Binding-site contacts:
Ligand atom CD1 contacts residue LEU242 of chain 1.B at 3.8 Å (hydrophobic).
Ligand atom C contacts residue GLU245 of chain 1.B at 3.8 Å.
Ligand atom CG contacts residue ILE61 of chain 1.B at 4.0 Å (hydrophobic).
Ligand atom CG1 contacts residue GLU245 of chain 1.B at 3.4 Å.
Ligand atom CD2 contacts residue GLU83 of chain 1.B at 3.6 Å.
Ligand atom C contacts residue LYS65 of chain 1.B at 3.9 Å.
Ligand atom CA contacts residue LYS65 of chain 1.B at 3.9 Å.
Ligand atom CG2 contacts residue LEU242 of chain 1.B at 3.8 Å (hydrophobic).
Ligand atom CD1 contacts residue GLU245 of chain 1.B at 3.7 Å.
Ligand atom CD1 contacts residue GLN78 of chain 1.B at 3.8 Å.
Ligand atom CD1 contacts residue ILE61 of chain 1.B at 3.6 Å (hydrophobic).
Ligand atom CB contacts residue GLU245 of chain 1.B at 3.5 Å.
Ligand atom CB contacts residue LEU242 of chain 1.B at 4.0 Å (hydrophobic).
Ligand atom NE2 contacts residue LEU75 of chain 1.B at 3.7 Å.
Ligand atom CA contacts residue GLU245 of chain 1.B at 3.9 Å.
Ligand atom CD contacts residue LEU75 of chain 1.B at 3.9 Å (hydrophobic).
Ligand atom NZ contacts residue GLU83 of chain 1.B at 2.9 Å (salt-bridge).
Ligand atom CD2 contacts residue ILE61 of chain 1.B at 3.7 Å (hydrophobic).
Ligand atom CA contacts residue GLU245 of chain 1.B at 3.8 Å.
Ligand atom CD1 contacts residue ASP241 of chain 1.B at 3.7 Å.
Ligand atom CG contacts residue LEU75 of chain 1.B at 3.6 Å (hydrophobic).
Ligand atom O contacts residue LYS65 of chain 1.B at 3.0 Å (salt-bridge).
Ligand atom N contacts residue VAL79 of chain 1.B at 4.1 Å.
Ligand atom CD1 contacts residue VAL79 of chain 1.B at 3.7 Å (hydrophobic).
Ligand atom CD1 contacts residue LEU82 of chain 1.B at 4.1 Å (hydrophobic).
Ligand atom CD2 contacts residue VAL79 of chain 1.B at 3.5 Å (hydrophobic).
Ligand atom CA contacts residue VAL79 of chain 1.B at 3.8 Å (hydrophobic).
Ligand atom CE contacts residue GLU83 of chain 1.B at 3.1 Å.
Ligand atom CG contacts residue GLU245 of chain 1.B at 3.9 Å.
Ligand atom CB contacts residue VAL79 of chain 1.B at 4.0 Å (hydrophobic).
Ligand atom CD2 contacts residue LEU75 of chain 1.B at 4.0 Å (hydrophobic).
Ligand atom N contacts residue GLU245 of chain 1.B at 3.0 Å (salt-bridge).
Ligand atom CD2 contacts residue GLN78 of chain 1.B at 3.7 Å.
Ligand atom NE2 contacts residue LEU75 of chain 1.B at 3.5 Å.
Ligand atom O contacts residue LYS65 of chain 1.B at 2.8 Å (salt-bridge).
Ligand atom CE contacts residue VAL79 of chain 1.B at 4.1 Å (hydrophobic).
Ligand atom CD2 contacts residue MET246 of chain 1.B at 3.6 Å (hydrophobic).
Ligand atom C contacts residue LYS65 of chain 1.B at 4.0 Å.
Ligand atom CD2 contacts residue LEU82 of chain 1.B at 3.9 Å (hydrophobic).
Ligand atom CB contacts residue ILE61 of chain 1.B at 4.1 Å (hydrophobic).

The protein below binds the small molecule below.
Small molecule (SMILES): CC[C@H](C)[C@H](NC(=O)[C@@H](N)CCCCN)C(=O)N[C@@H](CC(C)C)C(=O)N[C@@H](Cc1cnc[nH]1)C(=O)N[C@@H](CCCN=C(N)N)C(=O)N[C@@H](CC(C)C)C(=O)N[C@@H](CC(C)C)C(=O)N[C@@H](CCC(N)=O)C(=O)N[C@H](C=O)CC(=O)O

Sequence of chain 1.B:
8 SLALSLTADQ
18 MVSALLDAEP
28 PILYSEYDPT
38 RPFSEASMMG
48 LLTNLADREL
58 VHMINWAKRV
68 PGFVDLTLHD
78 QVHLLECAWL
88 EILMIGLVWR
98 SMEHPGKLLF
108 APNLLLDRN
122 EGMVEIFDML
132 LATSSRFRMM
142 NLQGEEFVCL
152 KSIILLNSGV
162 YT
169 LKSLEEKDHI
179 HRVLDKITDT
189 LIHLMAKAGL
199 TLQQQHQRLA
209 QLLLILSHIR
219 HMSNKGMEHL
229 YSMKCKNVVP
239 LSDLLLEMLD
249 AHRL